Sequence of chain 1.B:
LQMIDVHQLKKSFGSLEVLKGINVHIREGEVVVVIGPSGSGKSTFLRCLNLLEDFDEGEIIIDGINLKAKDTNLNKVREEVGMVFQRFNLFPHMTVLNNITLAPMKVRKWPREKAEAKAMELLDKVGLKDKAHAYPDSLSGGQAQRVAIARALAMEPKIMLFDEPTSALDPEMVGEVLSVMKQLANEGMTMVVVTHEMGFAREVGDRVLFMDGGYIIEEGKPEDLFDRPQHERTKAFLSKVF

The small molecule below binds the protein below.
Small molecule (SMILES): Nc1ncnc2c1ncn2[C@@H]1O[C@H](CO[P](=O)(O)O[P](=O)(O)NP(=O)(O)O)[C@@H](O)[C@H]1O

Binding-site contacts:
Ligand atom PA contacts residue THR44 of chain 1.B at 3.6 Å.
Ligand atom N3 contacts residue PHE13 of chain 1.B at 3.5 Å.
Ligand atom N6 contacts residue PHE13 of chain 1.B at 3.6 Å.
Ligand atom O2G contacts residue PRO37 of chain 1.B at 3.7 Å.
Ligand atom O2B contacts residue MG1 of chain 1.E at 2.3 Å.
Ligand atom C6 contacts residue PHE13 of chain 1.B at 3.3 Å (hydrophobic).
Ligand atom O2B contacts residue SER43 of chain 1.B at 3.1 Å (h-bond).
Ligand atom C6 contacts residue HIS133 of chain 1.A at 3.7 Å.
Ligand atom O2A contacts residue SER43 of chain 1.B at 3.3 Å.
Ligand atom O4' contacts residue VAL18 of chain 1.B at 3.2 Å.
Ligand atom O1B contacts residue LYS42 of chain 1.B at 2.9 Å (salt-bridge).
Ligand atom PG contacts residue SER38 of chain 1.B at 3.7 Å.
Ligand atom O3A contacts residue GLY41 of chain 1.B at 3.3 Å (h-bond).
Ligand atom O2G contacts residue SER38 of chain 1.B at 3.1 Å.
Ligand atom O3G contacts residue MG1 of chain 1.E at 2.1 Å.
Ligand atom PG contacts residue MG1 of chain 1.E at 3.6 Å.
Ligand atom O1A contacts residue LYS42 of chain 1.B at 3.6 Å (salt-bridge).
Ligand atom N1 contacts residue PHE13 of chain 1.B at 3.4 Å.
Ligand atom O1A contacts residue THR44 of chain 1.B at 2.6 Å (h-bond).
Ligand atom O1A contacts residue GLY41 of chain 1.B at 3.1 Å.
Ligand atom O2G contacts residue GLY39 of chain 1.B at 3.6 Å.
Ligand atom N1 contacts residue TYR135 of chain 1.A at 3.5 Å.
Ligand atom O1B contacts residue SER40 of chain 1.B at 3.4 Å (h-bond).
Ligand atom C5 contacts residue PHE13 of chain 1.B at 3.5 Å (hydrophobic).
Ligand atom O1B contacts residue GLY41 of chain 1.B at 3.6 Å (h-bond).
Ligand atom PB contacts residue GLY39 of chain 1.B at 3.5 Å.
Ligand atom C4' contacts residue VAL18 of chain 1.B at 3.5 Å (hydrophobic).
Ligand atom PB contacts residue MG1 of chain 1.E at 3.7 Å.
Ligand atom N3B contacts residue GLY39 of chain 1.B at 3.0 Å (h-bond).
Ligand atom O5' contacts residue THR44 of chain 1.B at 3.7 Å.
Ligand atom O2G contacts residue LYS42 of chain 1.B at 2.7 Å (salt-bridge).
Ligand atom C5' contacts residue VAL18 of chain 1.B at 3.3 Å (hydrophobic).
Ligand atom N7 contacts residue PHE13 of chain 1.B at 3.6 Å.
Ligand atom C2 contacts residue TYR135 of chain 1.A at 3.4 Å (hydrophobic).
Ligand atom O3A contacts residue GLY39 of chain 1.B at 3.4 Å.
Ligand atom C4 contacts residue PHE13 of chain 1.B at 3.6 Å (hydrophobic).
Ligand atom O1A contacts residue SER43 of chain 1.B at 3.4 Å (h-bond).
Ligand atom O1G contacts residue SER38 of chain 1.B at 2.8 Å (h-bond).
Ligand atom O1B contacts residue GLY39 of chain 1.B at 3.5 Å (h-bond).
Ligand atom C2 contacts residue PHE13 of chain 1.B at 3.4 Å (hydrophobic).

Sequence of chain 1.A:
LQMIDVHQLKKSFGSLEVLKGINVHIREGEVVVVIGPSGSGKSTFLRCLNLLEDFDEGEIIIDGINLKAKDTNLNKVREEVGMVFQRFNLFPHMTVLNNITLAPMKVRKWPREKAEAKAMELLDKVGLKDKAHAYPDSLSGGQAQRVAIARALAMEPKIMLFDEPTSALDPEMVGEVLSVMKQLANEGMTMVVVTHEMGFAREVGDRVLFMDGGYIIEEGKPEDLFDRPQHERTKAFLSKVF